Binding-site contacts:
Ligand atom O3 contacts residue PHE118 of chain 1.A at 3.4 Å.
Ligand atom O2 contacts residue ASP115 of chain 1.A at 2.6 Å (salt-bridge).
Ligand atom C4 contacts residue THR235 of chain 1.A at 3.6 Å.
Ligand atom C5 contacts residue TRP69 of chain 1.A at 3.6 Å (hydrophobic).
Ligand atom O1S contacts residue SER368 of chain 1.A at 2.6 Å (h-bond).
Ligand atom C7 contacts residue ASP115 of chain 1.A at 3.7 Å.
Ligand atom O3 contacts residue ASP115 of chain 1.A at 3.2 Å (salt-bridge).
Ligand atom S contacts residue LYS370 of chain 1.A at 3.7 Å.
Ligand atom O2S contacts residue SER368 of chain 1.A at 3.0 Å (h-bond).
Ligand atom C1 contacts residue GLY233 of chain 1.A at 3.7 Å.
Ligand atom C6 contacts residue TRP245 of chain 1.A at 3.7 Å (hydrophobic).
Ligand atom O3S contacts residue LYS370 of chain 1.A at 3.4 Å.
Ligand atom C2 contacts residue ASP115 of chain 1.A at 3.5 Å.
Ligand atom O6B contacts residue TRP245 of chain 1.A at 3.4 Å.
Ligand atom O6B contacts residue TRP251 of chain 1.A at 3.1 Å (h-bond).
Ligand atom O6A contacts residue TRP245 of chain 1.A at 3.5 Å.
Ligand atom C5 contacts residue ASN175 of chain 1.A at 3.7 Å.
Ligand atom O1S contacts residue SER365 of chain 1.A at 2.9 Å (h-bond).
Ligand atom O1 contacts residue GLY233 of chain 1.A at 2.8 Å (h-bond).
Ligand atom O5 contacts residue THR235 of chain 1.A at 3.2 Å (h-bond).
Ligand atom O7 contacts residue ASP115 of chain 1.A at 3.0 Å (salt-bridge).
Ligand atom O4 contacts residue THR235 of chain 1.A at 2.5 Å (h-bond).
Ligand atom C2 contacts residue GLY233 of chain 1.A at 3.6 Å.
Ligand atom O1S contacts residue THR235 of chain 1.A at 3.3 Å.
Ligand atom C5 contacts residue TYR364 of chain 1.A at 3.1 Å (hydrophobic).
Ligand atom O6A contacts residue ARG247 of chain 1.A at 2.7 Å (salt-bridge).
Ligand atom O5 contacts residue TRP69 of chain 1.A at 3.7 Å.
Ligand atom C4 contacts residue TRP69 of chain 1.A at 3.5 Å (hydrophobic).
Ligand atom C4 contacts residue ASN175 of chain 1.A at 3.1 Å.
Ligand atom O6B contacts residue ARG247 of chain 1.A at 2.9 Å (salt-bridge).
Ligand atom C6 contacts residue THR235 of chain 1.A at 3.6 Å.
Ligand atom C6 contacts residue TYR364 of chain 1.A at 3.5 Å (hydrophobic).
Ligand atom C3 contacts residue ASP115 of chain 1.A at 3.3 Å.
Ligand atom C6 contacts residue ARG247 of chain 1.A at 3.5 Å.
Ligand atom O3 contacts residue ASN175 of chain 1.A at 3.0 Å (h-bond).
Ligand atom O2S contacts residue LYS370 of chain 1.A at 2.5 Å.
Ligand atom C4 contacts residue TYR364 of chain 1.A at 3.6 Å (hydrophobic).
Ligand atom S contacts residue SER368 of chain 1.A at 3.3 Å (h-bond).
Ligand atom C5 contacts residue THR235 of chain 1.A at 3.7 Å.
Ligand atom C3 contacts residue ASN175 of chain 1.A at 3.5 Å.

Sequence of chain 1.A:
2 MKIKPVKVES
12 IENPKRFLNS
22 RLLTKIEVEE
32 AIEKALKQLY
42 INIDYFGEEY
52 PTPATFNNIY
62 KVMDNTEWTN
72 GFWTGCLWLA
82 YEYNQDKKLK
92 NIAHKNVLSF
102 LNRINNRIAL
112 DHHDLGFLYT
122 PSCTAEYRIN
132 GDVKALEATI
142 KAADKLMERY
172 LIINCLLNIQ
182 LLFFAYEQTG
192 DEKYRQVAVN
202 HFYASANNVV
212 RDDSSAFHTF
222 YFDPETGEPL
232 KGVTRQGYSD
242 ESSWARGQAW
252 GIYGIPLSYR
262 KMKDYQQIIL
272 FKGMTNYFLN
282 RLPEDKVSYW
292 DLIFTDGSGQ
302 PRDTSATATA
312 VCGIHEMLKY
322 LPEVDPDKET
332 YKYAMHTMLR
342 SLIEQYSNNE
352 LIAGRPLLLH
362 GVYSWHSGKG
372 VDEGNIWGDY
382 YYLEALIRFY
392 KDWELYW

This small molecule binds to this protein.
Small molecule (SMILES): CC(=O)N[C@@H]1[C@@H](O[C@@H]2OC(C(=O)O)=C[C@H](O)[C@H]2O)[C@@H](O)[C@@H](COS(=O)(=O)O)O[C@H]1O